Sequence of chain 1.C:
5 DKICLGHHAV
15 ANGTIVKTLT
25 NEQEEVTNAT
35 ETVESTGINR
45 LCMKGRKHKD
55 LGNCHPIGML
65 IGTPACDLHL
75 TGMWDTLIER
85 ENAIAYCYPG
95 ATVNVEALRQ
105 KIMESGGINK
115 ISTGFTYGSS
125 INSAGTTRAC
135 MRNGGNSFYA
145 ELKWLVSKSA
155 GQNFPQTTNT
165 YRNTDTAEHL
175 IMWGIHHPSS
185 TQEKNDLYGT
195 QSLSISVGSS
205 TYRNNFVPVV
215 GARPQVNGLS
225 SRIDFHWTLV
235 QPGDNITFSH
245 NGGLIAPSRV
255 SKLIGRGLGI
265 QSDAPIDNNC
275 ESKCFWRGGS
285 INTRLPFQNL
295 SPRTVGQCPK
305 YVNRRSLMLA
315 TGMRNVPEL

Binding-site contacts:
Ligand atom C7 contacts residue TRP148 of chain 1.C at 3.6 Å (hydrophobic).
Ligand atom O1A contacts residue THR131 of chain 1.C at 2.9 Å (h-bond).
Ligand atom C6 contacts residue LEU223 of chain 1.C at 3.9 Å (hydrophobic).
Ligand atom O4 contacts residue THR130 of chain 1.C at 3.5 Å (h-bond).
Ligand atom O1B contacts residue ARG132 of chain 1.C at 2.6 Å (salt-bridge).
Ligand atom C6 contacts residue THR130 of chain 1.C at 4.0 Å.
Ligand atom O4 contacts residue GLY222 of chain 1.C at 3.5 Å (h-bond).
Ligand atom C9 contacts residue HIS180 of chain 1.C at 4.1 Å.
Ligand atom O7 contacts residue LEU191 of chain 1.C at 4.0 Å.
Ligand atom O9 contacts residue TYR92 of chain 1.C at 3.4 Å (h-bond).
Ligand atom C9 contacts residue GLU187 of chain 1.C at 3.2 Å.
Ligand atom N5 contacts residue THR130 of chain 1.C at 2.9 Å (h-bond).
Ligand atom O1A contacts residue ARG132 of chain 1.C at 4.0 Å.
Ligand atom O10 contacts residue LEU191 of chain 1.C at 3.4 Å.
Ligand atom O8 contacts residue LEU223 of chain 1.C at 4.0 Å.
Ligand atom C4 contacts residue THR130 of chain 1.C at 3.1 Å.
Ligand atom C8 contacts residue ASP190 of chain 1.C at 3.2 Å.
Ligand atom O4 contacts residue LEU223 of chain 1.C at 3.2 Å.
Ligand atom C1 contacts residue ARG132 of chain 1.C at 3.6 Å.
Ligand atom C9 contacts residue SER225 of chain 1.C at 3.8 Å.
Ligand atom O8 contacts residue TYR92 of chain 1.C at 2.9 Å (h-bond).
Ligand atom C8 contacts residue TYR92 of chain 1.C at 3.8 Å (hydrophobic).
Ligand atom C9 contacts residue TRP148 of chain 1.C at 3.8 Å (hydrophobic).
Ligand atom C8 contacts residue TRP148 of chain 1.C at 3.7 Å (hydrophobic).
Ligand atom O9 contacts residue GLU187 of chain 1.C at 2.6 Å (salt-bridge).
Ligand atom C8 contacts residue GLU187 of chain 1.C at 4.2 Å.
Ligand atom O1B contacts residue THR131 of chain 1.C at 3.2 Å.
Ligand atom C9 contacts residue TYR92 of chain 1.C at 3.6 Å (hydrophobic).
Ligand atom C11 contacts residue TRP148 of chain 1.C at 3.8 Å (hydrophobic).
Ligand atom C11 contacts residue GLY129 of chain 1.C at 3.5 Å.
Ligand atom C11 contacts residue VAL150 of chain 1.C at 4.0 Å (hydrophobic).
Ligand atom O3 contacts residue GLY222 of chain 1.C at 4.0 Å.
Ligand atom O1B contacts residue ASN140 of chain 1.C at 3.8 Å.
Ligand atom O1A contacts residue LEU223 of chain 1.C at 3.6 Å.
Ligand atom C11 contacts residue THR130 of chain 1.C at 4.0 Å.
Ligand atom O8 contacts residue TRP148 of chain 1.C at 3.4 Å.
Ligand atom C1 contacts residue THR131 of chain 1.C at 3.5 Å.
Ligand atom C10 contacts residue THR130 of chain 1.C at 3.9 Å.
Ligand atom O9 contacts residue SER225 of chain 1.C at 2.9 Å (h-bond).
Ligand atom C5 contacts residue THR130 of chain 1.C at 3.5 Å.

A small-molecule ligand and the protein it binds are described below.
Small molecule (SMILES): CC(=O)N[C@@H]1[C@@H](O)[C@H](O[C@@H]2O[C@H](CO[C@]3(C(=O)O)C[C@H](O)[C@@H](NC(C)=O)[C@H]([C@H](O)[C@H](O)CO)O3)[C@H](O)[C@H](O)[C@H]2O)[C@@H](CO)O[C@H]1O